Binding-site contacts:
Ligand atom O6 contacts residue PRO274 of chain 50.A at 3.7 Å.
Ligand atom O4 contacts residue PRO231 of chain 50.C at 3.8 Å.
Ligand atom O3 contacts residue ASP91 of chain 50.C at 4.0 Å.
Ligand atom C11 contacts residue GLY234 of chain 50.C at 3.9 Å.
Ligand atom C4 contacts residue ASP91 of chain 50.C at 3.3 Å.
Ligand atom O7 contacts residue SER180 of chain 50.C at 3.7 Å.
Ligand atom C5 contacts residue PRO274 of chain 50.A at 3.9 Å (hydrophobic).
Ligand atom O3 contacts residue GLY282 of chain 50.A at 3.4 Å.
Ligand atom O4 contacts residue ARG95 of chain 50.C at 3.6 Å.
Ligand atom O3 contacts residue PRO274 of chain 50.A at 3.9 Å.
Ligand atom C4 contacts residue PRO231 of chain 50.C at 3.4 Å (hydrophobic).
Ligand atom N5 contacts residue ASN275 of chain 50.A at 3.5 Å (h-bond).
Ligand atom C4 contacts residue ASP232 of chain 50.C at 3.5 Å.
Ligand atom N5 contacts residue PRO231 of chain 50.C at 2.9 Å (h-bond).
Ligand atom C11 contacts residue PRO231 of chain 50.C at 4.0 Å (hydrophobic).
Ligand atom O6 contacts residue ASP91 of chain 50.C at 3.3 Å.
Ligand atom C1 contacts residue ARG104 of chain 50.C at 3.7 Å.
Ligand atom C11 contacts residue ILE233 of chain 50.C at 3.8 Å (hydrophobic).
Ligand atom C3 contacts residue PRO274 of chain 50.A at 3.8 Å (hydrophobic).
Ligand atom C3 contacts residue ARG104 of chain 50.C at 3.9 Å.
Ligand atom C3 contacts residue ARG95 of chain 50.C at 3.9 Å.
Ligand atom O7 contacts residue PRO274 of chain 50.A at 3.4 Å.
Ligand atom C11 contacts residue ASP232 of chain 50.C at 3.8 Å.
Ligand atom C3 contacts residue ASP232 of chain 50.C at 4.1 Å.
Ligand atom C3 contacts residue PRO274 of chain 50.A at 4.1 Å (hydrophobic).
Ligand atom C6 contacts residue ASP91 of chain 50.C at 3.9 Å.
Ligand atom C10 contacts residue ASN275 of chain 50.A at 3.2 Å.
Ligand atom O10 contacts residue ASN275 of chain 50.A at 2.9 Å (h-bond).
Ligand atom C4 contacts residue PRO274 of chain 50.A at 4.0 Å (hydrophobic).
Ligand atom C4 contacts residue ARG104 of chain 50.C at 4.0 Å.
Ligand atom C6 contacts residue PRO231 of chain 50.C at 4.0 Å (hydrophobic).
Ligand atom O4 contacts residue ASP91 of chain 50.C at 2.8 Å (salt-bridge).
Ligand atom O10 contacts residue ARG270 of chain 50.A at 4.0 Å.
Ligand atom C5 contacts residue ASN275 of chain 50.A at 3.5 Å.
Ligand atom C10 contacts residue PRO231 of chain 50.C at 3.9 Å (hydrophobic).
Ligand atom C5 contacts residue PRO231 of chain 50.C at 3.6 Å (hydrophobic).
Ligand atom O4 contacts residue ASP232 of chain 50.C at 2.8 Å (salt-bridge).
Ligand atom O4 contacts residue ASN275 of chain 50.A at 3.0 Å (h-bond).
Ligand atom C4 contacts residue ASN275 of chain 50.A at 3.8 Å.
Ligand atom O1B contacts residue ARG104 of chain 50.C at 2.8 Å (salt-bridge).

Sequence of chain 50.A:
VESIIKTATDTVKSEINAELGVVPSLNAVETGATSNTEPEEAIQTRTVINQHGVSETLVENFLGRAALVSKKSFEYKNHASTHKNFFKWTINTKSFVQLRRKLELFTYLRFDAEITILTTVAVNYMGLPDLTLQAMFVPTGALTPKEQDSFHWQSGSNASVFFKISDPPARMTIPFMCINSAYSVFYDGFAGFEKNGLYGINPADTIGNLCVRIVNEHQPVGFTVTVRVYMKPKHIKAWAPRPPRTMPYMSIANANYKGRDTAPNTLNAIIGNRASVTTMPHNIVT

Sequence of chain 50.C:
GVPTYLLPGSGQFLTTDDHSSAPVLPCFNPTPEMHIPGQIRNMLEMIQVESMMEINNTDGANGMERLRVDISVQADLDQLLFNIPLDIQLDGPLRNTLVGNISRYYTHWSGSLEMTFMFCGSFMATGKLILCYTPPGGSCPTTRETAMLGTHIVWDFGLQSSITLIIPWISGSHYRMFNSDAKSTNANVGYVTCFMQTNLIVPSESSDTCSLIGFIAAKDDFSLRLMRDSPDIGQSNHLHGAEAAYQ

A protein and the small-molecule ligand that binds it are described below.
Small molecule (SMILES): CC(=O)N[C@@H]1[C@@H](O)[C@H](O[C@@H]2O[C@H](CO[C@]3(C(=O)O)C[C@H](O)[C@@H](NC(C)=O)[C@H]([C@H](O)[C@H](O)CO)O3)[C@H](O)[C@H](O)[C@H]2O)[C@@H](CO)O[C@H]1O